The protein below binds the small molecule below.
Small molecule (SMILES): CC(=O)[C@H](CCCN=C(N)N)NC(=O)[C@H](CO)NC(=O)[C@H](CCCN=C(N)N)NC(=O)[C@H](CC(C)C)NC=O

Binding-site contacts:
Ligand atom CD2 contacts residue PHE162 of chain 1.C at 3.3 Å (hydrophobic).
Ligand atom C3 contacts residue ALA161 of chain 1.C at 3.4 Å (hydrophobic).
Ligand atom C contacts residue GLU163 of chain 1.C at 3.4 Å.
Ligand atom O contacts residue HIS78 of chain 1.C at 3.5 Å (h-bond).
Ligand atom N4 contacts residue ASP125 of chain 1.C at 3.0 Å (salt-bridge).
Ligand atom CA contacts residue CYS127 of chain 1.C at 3.6 Å (hydrophobic).
Ligand atom O contacts residue CYS127 of chain 1.C at 3.2 Å.
Ligand atom CB contacts residue GLU160 of chain 1.C at 3.5 Å.
Ligand atom N contacts residue CYS127 of chain 1.C at 3.5 Å (h-bond).
Ligand atom OG contacts residue GLU160 of chain 1.C at 2.9 Å (salt-bridge).
Ligand atom N3 contacts residue ASP28 of chain 1.C at 2.5 Å (salt-bridge).
Ligand atom NH2 contacts residue GLN165 of chain 1.C at 3.6 Å (h-bond).
Ligand atom C contacts residue CYS127 of chain 1.C at 3.0 Å (hydrophobic).
Ligand atom C contacts residue GLU163 of chain 1.C at 3.5 Å.
Ligand atom C contacts residue HIS78 of chain 1.C at 3.2 Å.
Ligand atom N3 contacts residue PRO25 of chain 1.C at 3.6 Å.
Ligand atom N2 contacts residue GLU163 of chain 1.C at 3.0 Å (salt-bridge).
Ligand atom O contacts residue GLY79 of chain 1.C at 3.5 Å (h-bond).
Ligand atom C4 contacts residue ALA161 of chain 1.C at 3.5 Å (hydrophobic).
Ligand atom O contacts residue PHE162 of chain 1.C at 3.3 Å.
Ligand atom N4 contacts residue ALA76 of chain 1.C at 3.6 Å.
Ligand atom C7 contacts residue ALA161 of chain 1.C at 3.2 Å (hydrophobic).
Ligand atom O contacts residue LEU22 of chain 1.C at 3.6 Å.
Ligand atom N3 contacts residue GLU163 of chain 1.C at 3.0 Å (salt-bridge).
Ligand atom C6 contacts residue GLU163 of chain 1.C at 3.5 Å.
Ligand atom N contacts residue ALA161 of chain 1.C at 2.9 Å (h-bond).
Ligand atom N3 contacts residue ALA24 of chain 1.C at 3.3 Å.
Ligand atom NH1 contacts residue LYS23 of chain 1.C at 3.1 Å.
Ligand atom CD1 contacts residue LEU204 of chain 1.C at 2.9 Å (hydrophobic).
Ligand atom N contacts residue GLU163 of chain 1.C at 2.4 Å (salt-bridge).
Ligand atom CB contacts residue GLU163 of chain 1.C at 3.1 Å.
Ligand atom NE contacts residue LYS21 of chain 1.C at 3.2 Å (salt-bridge).
Ligand atom O contacts residue GLU163 of chain 1.C at 2.8 Å (salt-bridge).
Ligand atom OG contacts residue CYS127 of chain 1.C at 3.4 Å (h-bond).
Ligand atom O contacts residue ILE164 of chain 1.C at 3.4 Å.
Ligand atom NH1 contacts residue GLN165 of chain 1.C at 3.2 Å.
Ligand atom CA contacts residue GLU163 of chain 1.C at 3.1 Å.
Ligand atom C6 contacts residue ASP28 of chain 1.C at 3.4 Å.
Ligand atom N4 contacts residue ASP28 of chain 1.C at 3.5 Å (salt-bridge).
Ligand atom C7 contacts residue CYS127 of chain 1.C at 1.3 Å (hydrophobic).

Sequence of chain 1.C:
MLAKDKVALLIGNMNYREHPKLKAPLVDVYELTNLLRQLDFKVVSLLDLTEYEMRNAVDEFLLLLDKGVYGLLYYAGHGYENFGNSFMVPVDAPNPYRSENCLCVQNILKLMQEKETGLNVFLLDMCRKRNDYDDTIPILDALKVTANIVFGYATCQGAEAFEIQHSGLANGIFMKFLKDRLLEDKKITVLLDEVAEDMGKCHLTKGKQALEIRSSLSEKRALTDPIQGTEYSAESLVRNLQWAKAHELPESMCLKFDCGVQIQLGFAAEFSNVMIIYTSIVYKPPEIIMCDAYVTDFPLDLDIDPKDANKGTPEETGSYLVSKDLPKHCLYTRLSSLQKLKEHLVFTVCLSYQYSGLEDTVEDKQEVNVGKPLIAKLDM